Binding-site contacts:
Ligand atom CAI contacts residue LYS249 of chain 1.A at 3.6 Å.
Ligand atom CAJ contacts residue LEU195 of chain 1.A at 3.9 Å (hydrophobic).
Ligand atom C4 contacts residue TRP197 of chain 1.A at 3.6 Å (hydrophobic).
Ligand atom CAC contacts residue TRP197 of chain 1.A at 4.0 Å (hydrophobic).
Ligand atom NAA contacts residue ASP294 of chain 1.A at 2.9 Å (salt-bridge).
Ligand atom N3 contacts residue TRP197 of chain 1.A at 3.3 Å.
Ligand atom CAK contacts residue PRO191 of chain 1.A at 3.7 Å (hydrophobic).
Ligand atom CAU contacts residue GLU192 of chain 1.A at 4.0 Å.
Ligand atom CAK contacts residue LEU195 of chain 1.A at 3.8 Å (hydrophobic).
Ligand atom CAO contacts residue ASP294 of chain 1.A at 3.8 Å.
Ligand atom NAA contacts residue TRP197 of chain 1.A at 3.6 Å.
Ligand atom CAJ contacts residue LEU246 of chain 1.A at 3.9 Å (hydrophobic).
Ligand atom CAO contacts residue TRP197 of chain 1.A at 3.4 Å (hydrophobic).
Ligand atom C6 contacts residue GLU192 of chain 1.A at 4.0 Å.
Ligand atom CAU contacts residue LEU195 of chain 1.A at 3.8 Å (hydrophobic).
Ligand atom NAA contacts residue LYS249 of chain 1.A at 3.9 Å.
Ligand atom CAC contacts residue ALA255 of chain 1.A at 3.7 Å (hydrophobic).
Ligand atom CAF contacts residue SER251 of chain 1.A at 4.0 Å.
Ligand atom NAN contacts residue GLU192 of chain 1.A at 3.8 Å.
Ligand atom CAK contacts residue GLU192 of chain 1.A at 3.6 Å.
Ligand atom CAD contacts residue SER251 of chain 1.A at 3.5 Å.
Ligand atom CAE contacts residue TRP197 of chain 1.A at 3.6 Å (hydrophobic).
Ligand atom CAP contacts residue TRP197 of chain 1.A at 3.5 Å (hydrophobic).
Ligand atom CAF contacts residue TRP197 of chain 1.A at 3.0 Å (hydrophobic).
Ligand atom CAC contacts residue LEU195 of chain 1.A at 3.3 Å (hydrophobic).
Ligand atom CAI contacts residue TRP197 of chain 1.A at 3.2 Å (hydrophobic).
Ligand atom NAN contacts residue LEU246 of chain 1.A at 4.0 Å.
Ligand atom CAB contacts residue SER252 of chain 1.A at 3.5 Å.
Ligand atom C5 contacts residue TRP197 of chain 1.A at 3.9 Å (hydrophobic).
Ligand atom C2 contacts residue TRP197 of chain 1.A at 3.6 Å (hydrophobic).
Ligand atom CAD contacts residue TRP197 of chain 1.A at 3.5 Å (hydrophobic).
Ligand atom CAH contacts residue LEU246 of chain 1.A at 3.6 Å (hydrophobic).
Ligand atom N3 contacts residue LYS249 of chain 1.A at 3.9 Å.
Ligand atom C5 contacts residue LEU246 of chain 1.A at 3.9 Å (hydrophobic).
Ligand atom CAG contacts residue ASP294 of chain 1.A at 3.7 Å.
Ligand atom CAD contacts residue SER252 of chain 1.A at 3.8 Å.
Ligand atom CAG contacts residue ASP292 of chain 1.A at 3.4 Å.
Ligand atom C4 contacts residue LYS249 of chain 1.A at 4.0 Å.
Ligand atom CAO contacts residue LYS249 of chain 1.A at 4.0 Å.
Ligand atom CAH contacts residue ASP292 of chain 1.A at 3.9 Å.

This small molecule binds to this protein.
Small molecule (SMILES): Nc1ccc2c(NC3CC3)nc(-c3ccccc3)nc2c1

Sequence of chain 1.A:
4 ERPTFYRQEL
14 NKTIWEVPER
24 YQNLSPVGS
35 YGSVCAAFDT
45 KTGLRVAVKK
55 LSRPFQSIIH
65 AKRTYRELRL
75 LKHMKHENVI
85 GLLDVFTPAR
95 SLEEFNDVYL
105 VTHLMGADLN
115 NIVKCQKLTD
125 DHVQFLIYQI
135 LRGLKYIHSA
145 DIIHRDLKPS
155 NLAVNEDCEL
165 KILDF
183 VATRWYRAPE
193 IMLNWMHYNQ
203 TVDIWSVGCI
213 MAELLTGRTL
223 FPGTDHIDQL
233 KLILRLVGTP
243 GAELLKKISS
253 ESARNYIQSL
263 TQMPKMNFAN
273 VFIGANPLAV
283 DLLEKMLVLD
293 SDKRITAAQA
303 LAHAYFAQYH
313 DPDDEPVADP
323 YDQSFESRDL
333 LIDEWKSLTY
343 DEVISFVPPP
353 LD